A small-molecule ligand and the protein it binds are described below.
Small molecule (SMILES): CC(=O)N[C@@H]1[C@@H](O)[C@H](O)[C@@H](CO)O[C@H]1O

Sequence of chain 1.V:
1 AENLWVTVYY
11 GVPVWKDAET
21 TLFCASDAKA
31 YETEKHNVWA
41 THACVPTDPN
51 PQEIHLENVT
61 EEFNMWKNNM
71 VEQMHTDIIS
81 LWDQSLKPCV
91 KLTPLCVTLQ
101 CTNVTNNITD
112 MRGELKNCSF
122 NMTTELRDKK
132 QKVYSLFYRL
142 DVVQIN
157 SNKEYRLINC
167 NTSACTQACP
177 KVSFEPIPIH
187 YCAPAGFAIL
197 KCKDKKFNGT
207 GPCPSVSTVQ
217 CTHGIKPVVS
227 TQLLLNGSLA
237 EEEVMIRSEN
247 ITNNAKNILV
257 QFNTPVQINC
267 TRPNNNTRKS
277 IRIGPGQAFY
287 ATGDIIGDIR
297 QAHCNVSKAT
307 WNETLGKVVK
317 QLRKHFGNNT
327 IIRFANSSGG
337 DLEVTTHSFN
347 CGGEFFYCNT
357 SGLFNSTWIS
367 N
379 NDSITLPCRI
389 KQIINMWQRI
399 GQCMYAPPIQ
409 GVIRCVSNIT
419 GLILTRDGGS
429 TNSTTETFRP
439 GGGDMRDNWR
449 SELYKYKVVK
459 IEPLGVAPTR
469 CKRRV

Binding-site contacts:
Ligand atom N2 contacts residue ASN308 of chain 1.V at 2.9 Å (h-bond).
Ligand atom O4 contacts residue TRP364 of chain 1.V at 4.4 Å.
Ligand atom C3 contacts residue ASN308 of chain 1.V at 3.8 Å.
Ligand atom C7 contacts residue ASN308 of chain 1.V at 3.2 Å.
Ligand atom C1 contacts residue ASN308 of chain 1.V at 1.4 Å.
Ligand atom C2 contacts residue ASN308 of chain 1.V at 2.6 Å.
Ligand atom C4 contacts residue ASN308 of chain 1.V at 4.3 Å.
Ligand atom C8 contacts residue SER362 of chain 1.V at 4.4 Å.
Ligand atom C5 contacts residue ASN308 of chain 1.V at 3.7 Å.
Ligand atom C3 contacts residue TRP364 of chain 1.V at 4.3 Å (hydrophobic).
Ligand atom O5 contacts residue ASN308 of chain 1.V at 2.5 Å (h-bond).
Ligand atom C8 contacts residue ASN308 of chain 1.V at 4.3 Å.
Ligand atom O7 contacts residue ASN308 of chain 1.V at 3.2 Å (h-bond).